This small molecule binds to this protein.
Small molecule (SMILES): NCCc1c[nH]cn1

Binding-site contacts:
Ligand atom CG contacts residue TYR182 of chain 1.B at 4.0 Å (hydrophobic).
Ligand atom CA contacts residue SER181 of chain 1.B at 4.0 Å.
Ligand atom CE1 contacts residue THR163 of chain 1.A at 3.5 Å.
Ligand atom NE2 contacts residue ARG100 of chain 1.A at 3.1 Å (salt-bridge).
Ligand atom ND1 contacts residue LEU151 of chain 1.A at 3.7 Å.
Ligand atom CG contacts residue THR227 of chain 1.B at 4.4 Å.
Ligand atom CE1 contacts residue ARG100 of chain 1.A at 4.0 Å.
Ligand atom NE2 contacts residue PHE98 of chain 1.A at 4.5 Å.
Ligand atom CG contacts residue PHE98 of chain 1.A at 4.0 Å (hydrophobic).
Ligand atom N contacts residue TYR182 of chain 1.B at 3.9 Å.
Ligand atom CE1 contacts residue THR227 of chain 1.B at 3.8 Å.
Ligand atom ND1 contacts residue TYR182 of chain 1.B at 3.5 Å (h-bond).
Ligand atom CA contacts residue TYR230 of chain 1.B at 3.8 Å (hydrophobic).
Ligand atom ND1 contacts residue THR227 of chain 1.B at 4.3 Å.
Ligand atom N contacts residue PHE225 of chain 1.B at 4.2 Å.
Ligand atom CE1 contacts residue LEU151 of chain 1.A at 3.6 Å (hydrophobic).
Ligand atom N contacts residue TYR230 of chain 1.B at 4.2 Å.
Ligand atom N contacts residue GLU180 of chain 1.B at 2.8 Å (salt-bridge).
Ligand atom N contacts residue SER181 of chain 1.B at 3.4 Å (h-bond).
Ligand atom N contacts residue TYR122 of chain 1.B at 2.8 Å (h-bond).
Ligand atom CA contacts residue TYR122 of chain 1.B at 3.8 Å (hydrophobic).
Ligand atom CD2 contacts residue THR227 of chain 1.B at 3.9 Å.
Ligand atom CG contacts residue TYR230 of chain 1.B at 4.5 Å (hydrophobic).
Ligand atom CD2 contacts residue PHE98 of chain 1.A at 3.6 Å (hydrophobic).
Ligand atom CE1 contacts residue TYR230 of chain 1.B at 4.2 Å (hydrophobic).
Ligand atom NE2 contacts residue THR227 of chain 1.B at 3.5 Å (h-bond).
Ligand atom CB contacts residue TYR182 of chain 1.B at 3.6 Å (hydrophobic).
Ligand atom NE2 contacts residue THR163 of chain 1.A at 4.4 Å.
Ligand atom CB contacts residue TYR122 of chain 1.B at 3.7 Å (hydrophobic).
Ligand atom ND1 contacts residue THR163 of chain 1.A at 3.8 Å.
Ligand atom CB contacts residue PHE98 of chain 1.A at 3.6 Å (hydrophobic).
Ligand atom CA contacts residue PHE225 of chain 1.B at 4.2 Å (hydrophobic).
Ligand atom CA contacts residue GLU180 of chain 1.B at 3.7 Å.
Ligand atom CA contacts residue TYR182 of chain 1.B at 3.4 Å (hydrophobic).
Ligand atom CD2 contacts residue ARG100 of chain 1.A at 3.5 Å.
Ligand atom ND1 contacts residue TYR230 of chain 1.B at 4.1 Å.

Sequence of chain 1.B:
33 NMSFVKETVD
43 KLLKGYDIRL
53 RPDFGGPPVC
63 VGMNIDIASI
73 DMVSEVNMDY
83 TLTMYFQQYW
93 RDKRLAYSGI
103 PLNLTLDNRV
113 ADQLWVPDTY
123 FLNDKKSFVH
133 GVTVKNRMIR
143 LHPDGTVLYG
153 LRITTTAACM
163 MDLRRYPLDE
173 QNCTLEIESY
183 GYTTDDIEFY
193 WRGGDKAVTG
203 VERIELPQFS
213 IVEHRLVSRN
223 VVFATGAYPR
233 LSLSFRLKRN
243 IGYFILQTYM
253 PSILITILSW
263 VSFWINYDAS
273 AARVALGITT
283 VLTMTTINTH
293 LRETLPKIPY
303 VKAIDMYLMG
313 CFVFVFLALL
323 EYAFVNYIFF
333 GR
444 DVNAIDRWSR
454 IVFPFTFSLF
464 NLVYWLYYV

Sequence of chain 1.A:
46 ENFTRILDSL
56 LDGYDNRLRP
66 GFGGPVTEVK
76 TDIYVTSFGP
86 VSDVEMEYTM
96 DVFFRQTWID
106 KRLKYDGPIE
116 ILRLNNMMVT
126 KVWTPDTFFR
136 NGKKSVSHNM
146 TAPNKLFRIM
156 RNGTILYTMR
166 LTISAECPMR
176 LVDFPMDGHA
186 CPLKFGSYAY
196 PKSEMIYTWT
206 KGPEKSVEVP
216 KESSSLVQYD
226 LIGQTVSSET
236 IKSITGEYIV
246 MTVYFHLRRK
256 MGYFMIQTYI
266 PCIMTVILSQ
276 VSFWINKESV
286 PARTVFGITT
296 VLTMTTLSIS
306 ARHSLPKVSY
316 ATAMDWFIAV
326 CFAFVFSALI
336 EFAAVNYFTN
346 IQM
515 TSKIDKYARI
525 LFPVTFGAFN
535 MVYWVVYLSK